Sequence of chain 2.A:
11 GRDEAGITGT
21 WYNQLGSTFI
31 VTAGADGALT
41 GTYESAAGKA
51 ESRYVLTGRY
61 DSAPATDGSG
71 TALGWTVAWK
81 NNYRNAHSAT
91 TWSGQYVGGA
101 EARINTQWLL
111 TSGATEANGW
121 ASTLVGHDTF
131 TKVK

Sequence of chain 1.B:
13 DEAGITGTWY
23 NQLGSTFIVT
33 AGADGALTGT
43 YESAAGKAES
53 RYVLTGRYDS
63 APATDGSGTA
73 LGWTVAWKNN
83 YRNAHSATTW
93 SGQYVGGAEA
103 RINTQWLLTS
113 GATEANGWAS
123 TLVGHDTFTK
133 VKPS

Binding-site contacts:
Ligand atom N02 contacts residue TYR43 of chain 2.A at 3.8 Å.
Ligand atom C01 contacts residue TRP120 of chain 1.B at 3.7 Å (hydrophobic).
Ligand atom N02 contacts residue ASP128 of chain 2.A at 2.7 Å (salt-bridge).
Ligand atom C05 contacts residue LEU25 of chain 2.A at 3.5 Å (hydrophobic).
Ligand atom O07 contacts residue LYS49 of chain 2.A at 2.9 Å (salt-bridge).
Ligand atom O03 contacts residue SER27 of chain 2.A at 2.8 Å (h-bond).
Ligand atom C14 contacts residue ALA47 of chain 2.A at 3.6 Å (hydrophobic).
Ligand atom N06 contacts residue SER45 of chain 2.A at 3.0 Å (h-bond).
Ligand atom S04 contacts residue TRP79 of chain 2.A at 3.6 Å.
Ligand atom C17 contacts residue TRP79 of chain 2.A at 3.7 Å (hydrophobic).
Ligand atom C14 contacts residue SER45 of chain 2.A at 3.5 Å.
Ligand atom O03 contacts residue TYR43 of chain 2.A at 2.5 Å (h-bond).
Ligand atom O03 contacts residue ASP128 of chain 2.A at 3.8 Å.
Ligand atom N09 contacts residue SER88 of chain 2.A at 3.1 Å (h-bond).
Ligand atom C24 contacts residue SER112 of chain 2.A at 3.1 Å.
Ligand atom C23 contacts residue LYS49 of chain 2.A at 3.7 Å.
Ligand atom C28 contacts residue SER112 of chain 2.A at 3.8 Å.
Ligand atom C19 contacts residue ALA86 of chain 2.A at 3.7 Å (hydrophobic).
Ligand atom S04 contacts residue THR90 of chain 2.A at 3.3 Å (h-bond).
Ligand atom N02 contacts residue LEU25 of chain 2.A at 3.8 Å.
Ligand atom C27 contacts residue ALA121 of chain 2.A at 3.0 Å (hydrophobic).
Ligand atom C10 contacts residue ASP128 of chain 2.A at 3.8 Å.
Ligand atom C05 contacts residue ASN23 of chain 2.A at 3.7 Å.
Ligand atom N11 contacts residue SER112 of chain 2.A at 3.2 Å (h-bond).
Ligand atom C17 contacts residue LYS49 of chain 2.A at 3.8 Å.
Ligand atom C08 contacts residue TRP120 of chain 1.B at 3.7 Å (hydrophobic).
Ligand atom N13 contacts residue ALA121 of chain 2.A at 2.7 Å (h-bond).
Ligand atom O03 contacts residue ASN23 of chain 2.A at 2.9 Å (h-bond).
Ligand atom C25 contacts residue SER112 of chain 2.A at 3.3 Å.
Ligand atom C05 contacts residue ASP128 of chain 2.A at 3.6 Å.
Ligand atom C10 contacts residue TRP108 of chain 2.A at 3.7 Å (hydrophobic).
Ligand atom C26 contacts residue SER112 of chain 2.A at 3.6 Å.
Ligand atom C05 contacts residue SER27 of chain 2.A at 3.7 Å.
Ligand atom C15 contacts residue TRP79 of chain 2.A at 3.6 Å (hydrophobic).
Ligand atom C05 contacts residue TYR43 of chain 2.A at 3.3 Å (hydrophobic).
Ligand atom N06 contacts residue LEU25 of chain 2.A at 3.6 Å.
Ligand atom S04 contacts residue TRP92 of chain 2.A at 3.7 Å.
Ligand atom C12 contacts residue TRP108 of chain 2.A at 3.3 Å (hydrophobic).
Ligand atom O07 contacts residue GLY48 of chain 2.A at 3.5 Å.
Ligand atom C22 contacts residue SER112 of chain 2.A at 3.4 Å.

The small molecule below binds the protein below.
Small molecule (SMILES): O=C(CCCC[C@@H]1SC[C@@H]2NC(=O)N[C@@H]21)NC1CCN(c2ccncc2)CC1